Binding-site contacts:
Ligand atom C8 contacts residue ASN11 of chain 2.A at 4.2 Å.
Ligand atom C5 contacts residue ASN11 of chain 2.A at 3.7 Å.
Ligand atom C3 contacts residue ASN11 of chain 2.A at 3.8 Å.
Ligand atom C4 contacts residue ASN11 of chain 2.A at 4.2 Å.
Ligand atom C7 contacts residue ASN11 of chain 2.A at 4.0 Å.
Ligand atom O5 contacts residue ASN11 of chain 2.A at 2.4 Å (h-bond).
Ligand atom N2 contacts residue ASN11 of chain 2.A at 2.9 Å (h-bond).
Ligand atom C2 contacts residue ASN11 of chain 2.A at 2.4 Å.
Ligand atom C1 contacts residue ASN11 of chain 2.A at 1.4 Å.

Sequence of chain 2.A:
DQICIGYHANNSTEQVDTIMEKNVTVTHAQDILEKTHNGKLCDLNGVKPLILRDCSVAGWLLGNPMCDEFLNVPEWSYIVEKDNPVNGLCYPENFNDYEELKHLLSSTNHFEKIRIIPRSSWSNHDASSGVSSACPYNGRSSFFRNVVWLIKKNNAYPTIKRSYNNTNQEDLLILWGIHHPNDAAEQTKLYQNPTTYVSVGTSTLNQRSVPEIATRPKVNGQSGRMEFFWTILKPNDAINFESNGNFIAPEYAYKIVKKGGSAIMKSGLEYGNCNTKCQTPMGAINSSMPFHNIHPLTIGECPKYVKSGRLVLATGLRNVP

The small molecule below binds the protein below.
Small molecule (SMILES): CC(=O)N[C@@H]1[C@@H](O)[C@H](O)[C@@H](CO)O[C@H]1O